A small-molecule ligand and the protein it binds are described below.
Small molecule (SMILES): OC[C@H]1O[C@H](O)[C@@H](O)[C@@H](O)[C@@H]1O

Sequence of chain 4.A:
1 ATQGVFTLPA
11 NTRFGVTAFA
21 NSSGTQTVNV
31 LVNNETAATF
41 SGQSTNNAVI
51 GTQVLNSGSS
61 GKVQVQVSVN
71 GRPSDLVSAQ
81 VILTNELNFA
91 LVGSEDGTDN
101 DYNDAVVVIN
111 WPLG

Binding-site contacts:
Ligand atom O3 contacts residue ASP99 of chain 2.A at 2.5 Å (salt-bridge).
Ligand atom O4 contacts residue GLY97 of chain 2.A at 3.9 Å.
Ligand atom O2 contacts residue GLY114 of chain 4.A at 2.5 Å (h-bond).
Ligand atom C4 contacts residue ASP96 of chain 2.A at 3.5 Å.
Ligand atom C2 contacts residue ASP99 of chain 2.A at 4.0 Å.
Ligand atom O2 contacts residue ASP104 of chain 2.A at 3.7 Å.
Ligand atom C2 contacts residue CA1 of chain 2.D at 3.3 Å.
Ligand atom C4 contacts residue CA1 of chain 2.C at 3.4 Å.
Ligand atom C6 contacts residue SER23 of chain 2.A at 3.4 Å.
Ligand atom O4 contacts residue ASP104 of chain 2.A at 3.4 Å (salt-bridge).
Ligand atom O5 contacts residue SER23 of chain 2.A at 3.1 Å (h-bond).
Ligand atom C5 contacts residue SER23 of chain 2.A at 3.9 Å.
Ligand atom C4 contacts residue CA1 of chain 2.D at 3.9 Å.
Ligand atom C2 contacts residue GLY114 of chain 4.A at 3.3 Å.
Ligand atom C6 contacts residue SER22 of chain 2.A at 3.3 Å.
Ligand atom O4 contacts residue ASP99 of chain 2.A at 3.6 Å.
Ligand atom O3 contacts residue CA1 of chain 2.D at 2.4 Å.
Ligand atom C6 contacts residue ASP96 of chain 2.A at 3.2 Å.
Ligand atom O3 contacts residue ASP104 of chain 2.A at 2.9 Å (salt-bridge).
Ligand atom C4 contacts residue ASP104 of chain 2.A at 3.2 Å.
Ligand atom O6 contacts residue SER23 of chain 2.A at 2.6 Å (h-bond).
Ligand atom O4 contacts residue ASP96 of chain 2.A at 2.7 Å (salt-bridge).
Ligand atom O5 contacts residue SER22 of chain 2.A at 3.5 Å (h-bond).
Ligand atom C3 contacts residue ASP101 of chain 2.A at 4.2 Å.
Ligand atom C4 contacts residue SER22 of chain 2.A at 3.7 Å.
Ligand atom O3 contacts residue CA1 of chain 2.C at 2.5 Å.
Ligand atom O3 contacts residue ASP101 of chain 2.A at 2.9 Å (salt-bridge).
Ligand atom O2 contacts residue ASN21 of chain 2.A at 2.9 Å (h-bond).
Ligand atom C3 contacts residue ASP99 of chain 2.A at 3.1 Å.
Ligand atom C5 contacts residue SER22 of chain 2.A at 3.6 Å.
Ligand atom O2 contacts residue CA1 of chain 2.D at 2.4 Å.
Ligand atom C1 contacts residue GLY114 of chain 4.A at 4.0 Å.
Ligand atom C3 contacts residue ASP104 of chain 2.A at 3.6 Å.
Ligand atom O2 contacts residue SER22 of chain 2.A at 3.2 Å.
Ligand atom C1 contacts residue SER23 of chain 2.A at 3.9 Å.
Ligand atom O4 contacts residue CA1 of chain 2.C at 2.7 Å.
Ligand atom C3 contacts residue CA1 of chain 2.C at 3.4 Å.
Ligand atom C3 contacts residue CA1 of chain 2.D at 3.3 Å.
Ligand atom O4 contacts residue GLU95 of chain 2.A at 3.5 Å (salt-bridge).
Ligand atom C5 contacts residue ASP96 of chain 2.A at 3.9 Å.

Sequence of chain 2.A:
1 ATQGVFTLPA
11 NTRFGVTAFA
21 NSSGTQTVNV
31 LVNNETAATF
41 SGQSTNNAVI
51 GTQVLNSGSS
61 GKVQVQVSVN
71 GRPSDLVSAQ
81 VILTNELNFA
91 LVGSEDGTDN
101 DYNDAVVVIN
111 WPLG